Binding-site contacts:
Ligand atom C11 contacts residue TYR179 of chain 1.A at 3.9 Å (hydrophobic).
Ligand atom N2 contacts residue ILE116 of chain 1.A at 3.6 Å (h-bond).
Ligand atom C11 contacts residue ASP150 of chain 1.A at 3.7 Å.
Ligand atom C10 contacts residue TYR179 of chain 1.A at 3.6 Å (hydrophobic).
Ligand atom C8 contacts residue ILE116 of chain 1.A at 3.9 Å (hydrophobic).
Ligand atom C11 contacts residue ILE116 of chain 1.A at 3.8 Å (hydrophobic).
Ligand atom O3 contacts residue ASP115 of chain 1.A at 3.9 Å.
Ligand atom C10 contacts residue ASP150 of chain 1.A at 3.6 Å.
Ligand atom N2 contacts residue ILE62 of chain 1.A at 3.7 Å.
Ligand atom N1 contacts residue PRO168 of chain 1.A at 3.6 Å.
Ligand atom O3 contacts residue PRO168 of chain 1.A at 3.9 Å.
Ligand atom O1 contacts residue ILE116 of chain 1.A at 3.5 Å.
Ligand atom N2 contacts residue ASP115 of chain 1.A at 3.8 Å.
Ligand atom C8 contacts residue ILE62 of chain 1.A at 3.6 Å (hydrophobic).
Ligand atom N3 contacts residue PHE201 of chain 1.A at 3.8 Å.
Ligand atom C9 contacts residue ASP150 of chain 1.A at 3.6 Å.
Ligand atom N4 contacts residue ASP150 of chain 1.A at 2.8 Å (salt-bridge).
Ligand atom C7 contacts residue ILE116 of chain 1.A at 3.9 Å (hydrophobic).
Ligand atom C6 contacts residue PHE201 of chain 1.A at 3.9 Å (hydrophobic).
Ligand atom C contacts residue ASP115 of chain 1.A at 3.6 Å.
Ligand atom N3 contacts residue ASP150 of chain 1.A at 3.6 Å (salt-bridge).
Ligand atom O2 contacts residue ASN166 of chain 1.A at 3.7 Å.
Ligand atom N3 contacts residue SER151 of chain 1.A at 3.0 Å (h-bond).
Ligand atom C15 contacts residue LEU175 of chain 1.A at 3.9 Å (hydrophobic).
Ligand atom C9 contacts residue PHE201 of chain 1.A at 3.6 Å (hydrophobic).
Ligand atom O contacts residue ASP115 of chain 1.A at 2.6 Å (salt-bridge).
Ligand atom C8 contacts residue SER151 of chain 1.A at 3.2 Å.
Ligand atom N5 contacts residue LEU175 of chain 1.A at 3.6 Å.
Ligand atom C8 contacts residue CYS149 of chain 1.A at 3.8 Å (hydrophobic).
Ligand atom O1 contacts residue ASP115 of chain 1.A at 2.5 Å (salt-bridge).
Ligand atom C5 contacts residue PRO168 of chain 1.A at 3.5 Å (hydrophobic).
Ligand atom C13 contacts residue TYR179 of chain 1.A at 3.8 Å (hydrophobic).
Ligand atom C16 contacts residue LEU175 of chain 1.A at 3.9 Å (hydrophobic).
Ligand atom O contacts residue GLY65 of chain 1.A at 3.5 Å.
Ligand atom C4 contacts residue ASP115 of chain 1.A at 3.3 Å.
Ligand atom C1 contacts residue ASP115 of chain 1.A at 3.4 Å.
Ligand atom O3 contacts residue SER63 of chain 1.A at 3.4 Å.
Ligand atom N4 contacts residue PHE201 of chain 1.A at 3.9 Å.
Ligand atom C contacts residue GLY29 of chain 1.A at 3.6 Å.
Ligand atom N3 contacts residue CYS149 of chain 1.A at 3.9 Å.

Sequence of chain 1.A:
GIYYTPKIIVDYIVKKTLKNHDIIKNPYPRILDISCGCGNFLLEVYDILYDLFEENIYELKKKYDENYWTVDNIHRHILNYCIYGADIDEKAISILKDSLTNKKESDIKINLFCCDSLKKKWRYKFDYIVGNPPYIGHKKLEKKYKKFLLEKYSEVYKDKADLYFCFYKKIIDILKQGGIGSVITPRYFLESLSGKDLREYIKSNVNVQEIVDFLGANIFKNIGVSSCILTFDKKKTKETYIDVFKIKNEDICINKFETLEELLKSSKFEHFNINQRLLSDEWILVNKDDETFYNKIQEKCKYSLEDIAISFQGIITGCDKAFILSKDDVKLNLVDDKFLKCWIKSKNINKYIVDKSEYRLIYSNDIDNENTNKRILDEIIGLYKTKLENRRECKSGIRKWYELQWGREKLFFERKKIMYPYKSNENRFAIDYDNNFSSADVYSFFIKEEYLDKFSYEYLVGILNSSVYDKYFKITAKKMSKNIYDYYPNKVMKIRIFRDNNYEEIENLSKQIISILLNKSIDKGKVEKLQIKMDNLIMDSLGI

This small molecule binds to this protein.
Small molecule (SMILES): Nc1ccc(CCNc2ncnc3c2ncn3[C@@H]2O[C@H](CO)[C@@H](O)[C@H]2O)cc1